Sequence of chain 1.B:
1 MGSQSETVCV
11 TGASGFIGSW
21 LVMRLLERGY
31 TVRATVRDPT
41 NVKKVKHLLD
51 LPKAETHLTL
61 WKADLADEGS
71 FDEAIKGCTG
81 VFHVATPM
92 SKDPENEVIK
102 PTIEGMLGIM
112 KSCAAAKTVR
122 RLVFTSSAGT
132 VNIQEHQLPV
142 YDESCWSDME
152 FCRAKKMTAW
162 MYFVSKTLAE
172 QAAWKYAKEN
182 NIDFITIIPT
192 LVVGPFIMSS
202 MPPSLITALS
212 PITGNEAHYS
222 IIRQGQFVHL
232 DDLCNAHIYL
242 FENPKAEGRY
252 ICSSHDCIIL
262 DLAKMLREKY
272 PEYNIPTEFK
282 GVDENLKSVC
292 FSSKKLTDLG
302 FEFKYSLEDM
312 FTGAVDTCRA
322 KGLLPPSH

This protein binds this small molecule.
Small molecule (SMILES): O=c1c(O)c(-c2cc(O)c(O)c(O)c2)oc2cc(O)cc(O)c12

Binding-site contacts:
Ligand atom O25 contacts residue GLN227 of chain 1.B at 2.7 Å (h-bond).
Ligand atom C10 contacts residue SER128 of chain 1.B at 3.6 Å.
Ligand atom C9 contacts residue MYC1 of chain 1.J at 3.4 Å.
Ligand atom O23 contacts residue ILE134 of chain 1.B at 3.5 Å.
Ligand atom C6 contacts residue MYC1 of chain 1.J at 3.7 Å.
Ligand atom C1 contacts residue MYC1 of chain 1.J at 3.4 Å.
Ligand atom O13 contacts residue SER128 of chain 1.B at 3.6 Å (h-bond).
Ligand atom O27 contacts residue NAP1 of chain 1.H at 3.3 Å.
Ligand atom C19 contacts residue ALA129 of chain 1.B at 3.8 Å (hydrophobic).
Ligand atom C5 contacts residue LEU192 of chain 1.B at 3.6 Å (hydrophobic).
Ligand atom O25 contacts residue LEU192 of chain 1.B at 3.8 Å.
Ligand atom O23 contacts residue ASN133 of chain 1.B at 2.8 Å (h-bond).
Ligand atom O29 contacts residue MYC1 of chain 1.J at 3.7 Å.
Ligand atom O29 contacts residue SER205 of chain 1.B at 3.6 Å.
Ligand atom O13 contacts residue MYC1 of chain 1.J at 3.1 Å.
Ligand atom O13 contacts residue NAP1 of chain 1.H at 3.0 Å.
Ligand atom O29 contacts residue THR208 of chain 1.B at 2.5 Å (h-bond).
Ligand atom C2 contacts residue MYC1 of chain 1.J at 3.4 Å.
Ligand atom C10 contacts residue MYC1 of chain 1.J at 3.6 Å.
Ligand atom O29 contacts residue PRO204 of chain 1.B at 3.2 Å (h-bond).
Ligand atom C5 contacts residue THR208 of chain 1.B at 3.7 Å.
Ligand atom C9 contacts residue NAP1 of chain 1.H at 3.3 Å.
Ligand atom C10 contacts residue NAP1 of chain 1.H at 3.6 Å.
Ligand atom C3 contacts residue MYC1 of chain 1.J at 3.4 Å.
Ligand atom O30 contacts residue MYC1 of chain 1.J at 3.2 Å.
Ligand atom O24 contacts residue GLN227 of chain 1.B at 2.5 Å (h-bond).
Ligand atom O24 contacts residue ASN133 of chain 1.B at 3.1 Å (h-bond).
Ligand atom C19 contacts residue GLY130 of chain 1.B at 3.7 Å.
Ligand atom C18 contacts residue ALA129 of chain 1.B at 3.6 Å (hydrophobic).
Ligand atom C16 contacts residue GLN227 of chain 1.B at 3.5 Å.
Ligand atom O27 contacts residue GLY130 of chain 1.B at 3.6 Å.
Ligand atom O27 contacts residue MYC1 of chain 1.J at 3.3 Å (h-bond).
Ligand atom C17 contacts residue GLN227 of chain 1.B at 3.4 Å.
Ligand atom C18 contacts residue ASN133 of chain 1.B at 3.8 Å.
Ligand atom O30 contacts residue NAP1 of chain 1.H at 3.7 Å.
Ligand atom C6 contacts residue THR208 of chain 1.B at 3.5 Å.
Ligand atom O27 contacts residue ALA129 of chain 1.B at 3.2 Å (h-bond).
Ligand atom C17 contacts residue ALA129 of chain 1.B at 3.6 Å (hydrophobic).
Ligand atom O27 contacts residue SER128 of chain 1.B at 2.6 Å (h-bond).
Ligand atom C5 contacts residue MYC1 of chain 1.J at 3.8 Å.